Sequence of chain 2.F:
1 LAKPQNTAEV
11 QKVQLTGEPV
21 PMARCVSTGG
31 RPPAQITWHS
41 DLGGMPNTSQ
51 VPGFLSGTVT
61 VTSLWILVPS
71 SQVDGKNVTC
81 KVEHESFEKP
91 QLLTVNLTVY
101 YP

Binding-site contacts:
Ligand atom C3 contacts residue ASN47 of chain 2.F at 3.9 Å.
Ligand atom C4 contacts residue ASN47 of chain 2.F at 4.2 Å.
Ligand atom C7 contacts residue ASN47 of chain 2.F at 3.8 Å.
Ligand atom O7 contacts residue ASN47 of chain 2.F at 3.9 Å.
Ligand atom C1 contacts residue ASN47 of chain 2.F at 1.4 Å.
Ligand atom C2 contacts residue ASN47 of chain 2.F at 2.6 Å.
Ligand atom C6 contacts residue ASN47 of chain 2.F at 4.0 Å.
Ligand atom N2 contacts residue ASN47 of chain 2.F at 3.2 Å (h-bond).
Ligand atom O5 contacts residue ASN47 of chain 2.F at 2.2 Å (h-bond).
Ligand atom C5 contacts residue ASN47 of chain 2.F at 3.4 Å.

A protein and the small-molecule ligand that binds it are described below.
Small molecule (SMILES): CC(=O)N[C@H]1[C@H](O[C@H]2[C@H](O)[C@@H](NC(C)=O)CO[C@@H]2CO)O[C@H](CO)[C@@H](O)[C@@H]1O